Binding-site contacts:
Ligand atom C6 contacts residue SER151 of chain 1.D at 4.3 Å.
Ligand atom O7 contacts residue ASN154 of chain 1.D at 3.1 Å (h-bond).
Ligand atom N2 contacts residue ASN154 of chain 1.D at 2.9 Å (h-bond).
Ligand atom C5 contacts residue GLU150 of chain 1.D at 4.5 Å.
Ligand atom O6 contacts residue SER151 of chain 1.D at 4.5 Å.
Ligand atom C3 contacts residue ASN154 of chain 1.D at 3.8 Å.
Ligand atom C1 contacts residue THR156 of chain 1.D at 3.5 Å.
Ligand atom C5 contacts residue ASN154 of chain 1.D at 3.7 Å.
Ligand atom C8 contacts residue ASN154 of chain 1.D at 4.1 Å.
Ligand atom C6 contacts residue GLU150 of chain 1.D at 4.4 Å.
Ligand atom C7 contacts residue ASN154 of chain 1.D at 3.3 Å.
Ligand atom C5 contacts residue THR156 of chain 1.D at 4.4 Å.
Ligand atom O6 contacts residue GLU150 of chain 1.D at 3.5 Å.
Ligand atom C1 contacts residue SER151 of chain 1.D at 3.6 Å.
Ligand atom C2 contacts residue THR156 of chain 1.D at 4.3 Å.
Ligand atom C5 contacts residue SER151 of chain 1.D at 4.3 Å.
Ligand atom C1 contacts residue GLU150 of chain 1.D at 3.9 Å.
Ligand atom O5 contacts residue GLU150 of chain 1.D at 3.3 Å.
Ligand atom C1 contacts residue ASN154 of chain 1.D at 1.5 Å.
Ligand atom C2 contacts residue ASN154 of chain 1.D at 2.5 Å.
Ligand atom C5 contacts residue ALA147 of chain 1.D at 4.5 Å (hydrophobic).
Ligand atom O5 contacts residue SER151 of chain 1.D at 3.4 Å (h-bond).
Ligand atom C6 contacts residue ALA147 of chain 1.D at 3.5 Å (hydrophobic).
Ligand atom O5 contacts residue ASN154 of chain 1.D at 2.4 Å (h-bond).
Ligand atom O6 contacts residue ALA147 of chain 1.D at 3.4 Å (h-bond).
Ligand atom O5 contacts residue THR156 of chain 1.D at 4.2 Å.
Ligand atom O5 contacts residue ALA147 of chain 1.D at 4.3 Å.
Ligand atom C4 contacts residue ASN154 of chain 1.D at 4.3 Å.
Ligand atom N2 contacts residue THR156 of chain 1.D at 4.0 Å.

The small molecule below binds the protein below.
Small molecule (SMILES): CC(=O)N[C@@H]1[C@@H](O)[C@H](O)[C@@H](CO)O[C@H]1O

Sequence of chain 1.D:
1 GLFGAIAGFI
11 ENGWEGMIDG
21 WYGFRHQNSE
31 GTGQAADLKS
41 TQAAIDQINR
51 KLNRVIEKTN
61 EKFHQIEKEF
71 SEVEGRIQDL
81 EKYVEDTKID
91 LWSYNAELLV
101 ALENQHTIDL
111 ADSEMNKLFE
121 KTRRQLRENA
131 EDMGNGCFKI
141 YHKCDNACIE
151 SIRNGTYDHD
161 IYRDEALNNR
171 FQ